This small molecule binds to this protein.
Small molecule (SMILES): CC(C)CCC[C@@H](C)[C@H]1CC[C@H]2[C@@H]3CC=C4C[C@@H](O)CC[C@]4(C)[C@H]3CC[C@]12C

Sequence of chain 1.B:
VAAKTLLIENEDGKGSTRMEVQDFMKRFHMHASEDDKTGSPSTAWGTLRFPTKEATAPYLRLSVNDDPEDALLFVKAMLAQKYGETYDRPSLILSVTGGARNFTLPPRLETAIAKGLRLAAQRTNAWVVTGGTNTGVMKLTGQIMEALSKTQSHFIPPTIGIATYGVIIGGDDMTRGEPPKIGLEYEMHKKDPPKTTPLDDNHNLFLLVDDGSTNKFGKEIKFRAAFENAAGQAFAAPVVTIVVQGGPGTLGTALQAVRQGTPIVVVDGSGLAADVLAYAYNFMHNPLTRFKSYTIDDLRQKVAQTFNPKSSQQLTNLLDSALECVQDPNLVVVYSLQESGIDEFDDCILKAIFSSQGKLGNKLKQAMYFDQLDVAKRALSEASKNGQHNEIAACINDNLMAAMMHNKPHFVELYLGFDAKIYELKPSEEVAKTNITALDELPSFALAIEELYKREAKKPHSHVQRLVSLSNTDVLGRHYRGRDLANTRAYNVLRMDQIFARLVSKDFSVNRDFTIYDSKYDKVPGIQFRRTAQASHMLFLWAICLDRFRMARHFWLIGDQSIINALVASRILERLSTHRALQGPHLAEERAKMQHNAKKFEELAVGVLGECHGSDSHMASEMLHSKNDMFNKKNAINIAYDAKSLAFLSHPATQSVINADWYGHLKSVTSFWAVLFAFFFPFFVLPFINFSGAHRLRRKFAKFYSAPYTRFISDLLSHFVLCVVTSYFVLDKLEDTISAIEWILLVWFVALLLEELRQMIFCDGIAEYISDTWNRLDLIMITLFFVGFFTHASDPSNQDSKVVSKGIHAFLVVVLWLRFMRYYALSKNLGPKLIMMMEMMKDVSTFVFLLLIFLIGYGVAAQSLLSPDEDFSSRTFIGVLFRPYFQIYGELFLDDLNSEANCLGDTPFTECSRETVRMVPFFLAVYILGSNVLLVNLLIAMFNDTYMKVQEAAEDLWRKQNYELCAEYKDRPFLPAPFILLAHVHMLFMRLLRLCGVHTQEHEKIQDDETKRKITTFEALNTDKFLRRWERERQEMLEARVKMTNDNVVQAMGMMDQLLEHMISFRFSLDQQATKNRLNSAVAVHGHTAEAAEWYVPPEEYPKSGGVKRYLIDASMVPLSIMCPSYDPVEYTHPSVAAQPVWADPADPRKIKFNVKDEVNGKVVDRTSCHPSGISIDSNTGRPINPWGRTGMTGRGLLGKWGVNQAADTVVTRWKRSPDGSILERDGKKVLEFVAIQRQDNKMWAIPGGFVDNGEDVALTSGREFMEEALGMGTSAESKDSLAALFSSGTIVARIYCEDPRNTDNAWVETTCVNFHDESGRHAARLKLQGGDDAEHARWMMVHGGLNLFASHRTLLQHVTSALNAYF

Binding-site contacts:
Ligand atom C21 contacts residue LEU878 of chain 1.C at 3.5 Å (hydrophobic).
Ligand atom C12 contacts residue ILE902 of chain 1.C at 3.6 Å (hydrophobic).
Ligand atom C27 contacts residue LEU878 of chain 1.C at 4.0 Å (hydrophobic).
Ligand atom C3 contacts residue VAL898 of chain 1.C at 4.2 Å (hydrophobic).
Ligand atom C25 contacts residue PHE905 of chain 1.C at 4.4 Å (hydrophobic).
Ligand atom C6 contacts residue CLR1 of chain 1.V at 4.1 Å.
Ligand atom C27 contacts residue CLR1 of chain 1.V at 4.2 Å.
Ligand atom C18 contacts residue PHE905 of chain 1.C at 3.6 Å (hydrophobic).
Ligand atom C26 contacts residue ILE874 of chain 1.C at 4.3 Å (hydrophobic).
Ligand atom C25 contacts residue CLR1 of chain 1.V at 3.8 Å.
Ligand atom C20 contacts residue PHE905 of chain 1.C at 4.1 Å (hydrophobic).
Ligand atom C24 contacts residue PHE905 of chain 1.C at 4.3 Å (hydrophobic).
Ligand atom C20 contacts residue CLR1 of chain 1.V at 4.5 Å.
Ligand atom C2 contacts residue VAL898 of chain 1.C at 3.6 Å (hydrophobic).
Ligand atom C3 contacts residue GLU1009 of chain 1.B at 4.4 Å.
Ligand atom C27 contacts residue PHE905 of chain 1.C at 3.8 Å (hydrophobic).
Ligand atom C23 contacts residue PHE905 of chain 1.C at 4.0 Å (hydrophobic).
Ligand atom C24 contacts residue LEU878 of chain 1.C at 4.1 Å (hydrophobic).
Ligand atom C23 contacts residue CLR1 of chain 1.V at 4.0 Å.
Ligand atom C11 contacts residue ILE902 of chain 1.C at 4.3 Å (hydrophobic).
Ligand atom C19 contacts residue CLR1 of chain 1.V at 3.9 Å.
Ligand atom O1 contacts residue GLU1009 of chain 1.B at 3.7 Å.
Ligand atom C21 contacts residue PHE905 of chain 1.C at 3.8 Å (hydrophobic).
Ligand atom C18 contacts residue CLR1 of chain 1.V at 3.6 Å.
Ligand atom C19 contacts residue GLU1009 of chain 1.B at 4.5 Å.
Ligand atom C27 contacts residue ILE874 of chain 1.C at 4.2 Å (hydrophobic).
Ligand atom C16 contacts residue CLR1 of chain 1.V at 4.1 Å.
Ligand atom C21 contacts residue ILE902 of chain 1.C at 4.3 Å (hydrophobic).
Ligand atom C15 contacts residue CLR1 of chain 1.V at 4.1 Å.
Ligand atom C4 contacts residue GLU1009 of chain 1.B at 4.4 Å.
Ligand atom C11 contacts residue MET1013 of chain 1.B at 4.1 Å (hydrophobic).
Ligand atom C19 contacts residue MET1013 of chain 1.B at 4.1 Å (hydrophobic).
Ligand atom C4 contacts residue CLR1 of chain 1.V at 4.0 Å.
Ligand atom C1 contacts residue VAL898 of chain 1.C at 3.9 Å (hydrophobic).
Ligand atom C8 contacts residue CLR1 of chain 1.V at 4.0 Å.
Ligand atom C13 contacts residue PHE905 of chain 1.C at 4.5 Å (hydrophobic).
Ligand atom C19 contacts residue THR1010 of chain 1.B at 4.3 Å.
Ligand atom C22 contacts residue CLR1 of chain 1.V at 4.2 Å.
Ligand atom C18 contacts residue MET1013 of chain 1.B at 3.5 Å (hydrophobic).
Ligand atom C5 contacts residue CLR1 of chain 1.V at 4.2 Å.

Sequence of chain 1.C:
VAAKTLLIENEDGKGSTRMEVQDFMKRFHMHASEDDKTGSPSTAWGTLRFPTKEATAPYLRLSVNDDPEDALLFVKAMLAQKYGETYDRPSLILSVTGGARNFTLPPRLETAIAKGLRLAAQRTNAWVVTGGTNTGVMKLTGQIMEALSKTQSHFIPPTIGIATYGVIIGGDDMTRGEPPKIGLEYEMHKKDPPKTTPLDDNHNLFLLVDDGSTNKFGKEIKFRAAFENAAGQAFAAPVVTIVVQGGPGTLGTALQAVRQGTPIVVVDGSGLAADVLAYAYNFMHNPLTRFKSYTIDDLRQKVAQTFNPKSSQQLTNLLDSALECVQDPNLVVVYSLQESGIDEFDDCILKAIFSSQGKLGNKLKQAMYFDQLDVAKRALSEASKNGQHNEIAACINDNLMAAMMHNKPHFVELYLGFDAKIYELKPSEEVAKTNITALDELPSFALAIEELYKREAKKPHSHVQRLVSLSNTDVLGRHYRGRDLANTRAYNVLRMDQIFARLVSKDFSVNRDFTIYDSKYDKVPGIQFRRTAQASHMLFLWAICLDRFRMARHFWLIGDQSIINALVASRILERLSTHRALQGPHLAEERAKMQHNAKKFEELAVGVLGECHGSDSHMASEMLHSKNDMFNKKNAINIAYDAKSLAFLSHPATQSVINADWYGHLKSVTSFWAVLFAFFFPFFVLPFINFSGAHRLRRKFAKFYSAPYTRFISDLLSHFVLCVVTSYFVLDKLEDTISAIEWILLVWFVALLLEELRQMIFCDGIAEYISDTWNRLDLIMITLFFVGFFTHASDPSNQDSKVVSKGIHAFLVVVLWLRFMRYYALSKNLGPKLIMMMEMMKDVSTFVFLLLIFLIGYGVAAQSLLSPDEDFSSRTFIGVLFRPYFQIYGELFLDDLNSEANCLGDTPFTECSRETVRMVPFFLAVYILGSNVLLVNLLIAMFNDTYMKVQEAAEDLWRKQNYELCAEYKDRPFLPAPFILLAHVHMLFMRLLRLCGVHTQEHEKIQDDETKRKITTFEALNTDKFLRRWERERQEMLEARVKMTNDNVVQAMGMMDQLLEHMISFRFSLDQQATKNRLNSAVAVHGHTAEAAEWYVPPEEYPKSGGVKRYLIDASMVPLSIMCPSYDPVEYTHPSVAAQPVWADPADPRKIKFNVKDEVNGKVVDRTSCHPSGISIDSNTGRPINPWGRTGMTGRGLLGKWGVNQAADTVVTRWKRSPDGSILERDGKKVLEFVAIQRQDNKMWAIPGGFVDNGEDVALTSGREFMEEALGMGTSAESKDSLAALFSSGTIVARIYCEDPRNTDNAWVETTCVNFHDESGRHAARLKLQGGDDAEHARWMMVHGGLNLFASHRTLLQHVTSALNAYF